This protein binds this small molecule.
Small molecule (SMILES): C[C@@H](C=O)NC(=O)[C@H](CCCN=C(N)N)NC(=O)[C@H](CCC(N)=O)NC(=O)[C@@H]1CCCN1C(=O)[C@@H]1CCCN1C(=O)[C@@H]1CCCN1C(=O)[C@H](Cc1ccc(O)cc1)NC(=O)[C@H](CO)NC(=O)[C@H](Cc1ccc(O)cc1)NC(=O)[C@H](CC1=c2ccccc2=NC1)NC(=O)[C@@H](N)CO

Binding-site contacts:
Ligand atom O contacts residue TYR65 of chain 1.A at 2.5 Å (h-bond).
Ligand atom NH2 contacts residue ILE38 of chain 1.A at 3.0 Å (h-bond).
Ligand atom CD contacts residue TYR39 of chain 1.A at 3.5 Å (hydrophobic).
Ligand atom N contacts residue ASP161 of chain 1.A at 2.8 Å (salt-bridge).
Ligand atom CA contacts residue GLU169 of chain 1.A at 3.2 Å.
Ligand atom NE contacts residue TYR39 of chain 1.A at 3.5 Å.
Ligand atom CB contacts residue LEU155 of chain 1.A at 3.6 Å (hydrophobic).
Ligand atom O contacts residue ILE156 of chain 1.A at 2.8 Å (h-bond).
Ligand atom O contacts residue LEU155 of chain 1.A at 3.1 Å.
Ligand atom CB contacts residue ASP161 of chain 1.A at 3.2 Å.
Ligand atom N contacts residue GLU169 of chain 1.A at 2.7 Å (salt-bridge).
Ligand atom CB contacts residue SER171 of chain 1.A at 3.5 Å.
Ligand atom CA contacts residue ILE156 of chain 1.A at 3.4 Å (hydrophobic).
Ligand atom NH1 contacts residue ILE38 of chain 1.A at 3.2 Å (h-bond).
Ligand atom O contacts residue TRP168 of chain 1.A at 3.5 Å.
Ligand atom CD contacts residue GLU169 of chain 1.A at 3.2 Å.
Ligand atom C contacts residue TYR157 of chain 1.A at 3.5 Å (hydrophobic).
Ligand atom C contacts residue GLU169 of chain 1.A at 3.5 Å.
Ligand atom OH contacts residue ASP161 of chain 1.A at 3.0 Å.
Ligand atom CG contacts residue GLU169 of chain 1.A at 3.5 Å.
Ligand atom CD1 contacts residue LYS167 of chain 1.A at 3.5 Å.
Ligand atom CE3 contacts residue ILE156 of chain 1.A at 3.2 Å (hydrophobic).
Ligand atom O contacts residue ASP153 of chain 1.A at 3.4 Å (salt-bridge).
Ligand atom CB contacts residue SER171 of chain 1.A at 3.1 Å.
Ligand atom O contacts residue TYR157 of chain 1.A at 3.5 Å.
Ligand atom NE1 contacts residue PRO173 of chain 1.A at 3.4 Å.
Ligand atom N contacts residue LEU154 of chain 1.A at 3.1 Å (h-bond).
Ligand atom CZ contacts residue ILE38 of chain 1.A at 3.5 Å (hydrophobic).
Ligand atom N contacts residue ILE156 of chain 1.A at 3.0 Å (h-bond).
Ligand atom CA contacts residue TYR65 of chain 1.A at 3.5 Å (hydrophobic).
Ligand atom OG contacts residue ASP153 of chain 1.A at 3.1 Å (salt-bridge).
Ligand atom OG contacts residue ASP161 of chain 1.A at 2.6 Å (salt-bridge).
Ligand atom CA contacts residue LEU154 of chain 1.A at 3.4 Å (hydrophobic).
Ligand atom CA contacts residue TYR157 of chain 1.A at 3.5 Å (hydrophobic).
Ligand atom N contacts residue TYR65 of chain 1.A at 3.5 Å.
Ligand atom CG contacts residue PHE152 of chain 1.A at 3.4 Å (hydrophobic).
Ligand atom O contacts residue SER171 of chain 1.A at 2.8 Å (h-bond).
Ligand atom O contacts residue GLU169 of chain 1.A at 2.8 Å (salt-bridge).
Ligand atom O contacts residue THR158 of chain 1.A at 3.1 Å (h-bond).
Ligand atom N contacts residue THR158 of chain 1.A at 2.6 Å (h-bond).

Sequence of chain 1.A:
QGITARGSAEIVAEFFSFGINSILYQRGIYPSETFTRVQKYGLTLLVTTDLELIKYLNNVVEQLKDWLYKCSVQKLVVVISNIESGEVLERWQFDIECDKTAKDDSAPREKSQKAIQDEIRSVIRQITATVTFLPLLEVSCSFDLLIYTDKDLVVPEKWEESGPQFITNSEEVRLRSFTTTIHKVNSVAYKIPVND